This protein binds this small molecule.
Small molecule (SMILES): CC(C)=CCS[P](=O)(O)OP(=O)(O)O

Sequence of chain 1.A:
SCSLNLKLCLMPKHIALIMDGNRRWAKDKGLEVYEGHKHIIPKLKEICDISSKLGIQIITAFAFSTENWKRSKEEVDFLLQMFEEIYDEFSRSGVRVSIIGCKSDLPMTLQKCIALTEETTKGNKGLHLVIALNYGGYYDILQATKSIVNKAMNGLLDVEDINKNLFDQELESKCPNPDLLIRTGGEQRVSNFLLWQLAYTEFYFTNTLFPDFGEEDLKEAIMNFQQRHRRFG

Sequence of chain 1.B:
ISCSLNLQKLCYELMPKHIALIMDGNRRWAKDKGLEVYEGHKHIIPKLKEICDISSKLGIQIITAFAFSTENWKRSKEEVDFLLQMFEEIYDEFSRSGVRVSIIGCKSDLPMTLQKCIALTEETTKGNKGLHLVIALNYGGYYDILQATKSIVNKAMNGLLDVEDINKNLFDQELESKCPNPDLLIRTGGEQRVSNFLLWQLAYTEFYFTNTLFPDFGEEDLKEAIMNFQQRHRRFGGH

Binding-site contacts:
Ligand atom O6 contacts residue ARG48 of chain 1.A at 3.4 Å (salt-bridge).
Ligand atom O6 contacts residue ASN47 of chain 1.A at 3.7 Å.
Ligand atom P3 contacts residue MG1 of chain 1.E at 3.5 Å.
Ligand atom C11 contacts residue DST1 of chain 1.D at 3.5 Å.
Ligand atom C10 contacts residue MET44 of chain 1.A at 3.7 Å (hydrophobic).
Ligand atom O8 contacts residue HIS260 of chain 1.B at 3.7 Å.
Ligand atom O2 contacts residue ARG48 of chain 1.A at 3.1 Å (salt-bridge).
Ligand atom P3 contacts residue ARG96 of chain 1.A at 3.6 Å.
Ligand atom C14 contacts residue ILE65 of chain 1.A at 3.6 Å (hydrophobic).
Ligand atom O4 contacts residue ARG49 of chain 1.A at 3.1 Å (salt-bridge).
Ligand atom C10 contacts residue ASP45 of chain 1.A at 3.5 Å.
Ligand atom C12 contacts residue ALA88 of chain 1.A at 3.8 Å (hydrophobic).
Ligand atom O7 contacts residue ASP45 of chain 1.A at 3.3 Å (salt-bridge).
Ligand atom O4 contacts residue MG1 of chain 1.E at 2.0 Å.
Ligand atom O2 contacts residue MG1 of chain 1.E at 3.6 Å.
Ligand atom O6 contacts residue ARG49 of chain 1.A at 2.9 Å (salt-bridge).
Ligand atom C11 contacts residue MET44 of chain 1.A at 3.1 Å (hydrophobic).
Ligand atom O6 contacts residue GLY46 of chain 1.A at 3.3 Å.
Ligand atom O7 contacts residue MG1 of chain 1.E at 2.4 Å.
Ligand atom C13 contacts residue ARG96 of chain 1.A at 3.6 Å.
Ligand atom C14 contacts residue DST1 of chain 1.D at 3.6 Å.
Ligand atom O5 contacts residue ARG48 of chain 1.A at 3.4 Å.
Ligand atom O2 contacts residue ASN47 of chain 1.A at 3.4 Å (h-bond).
Ligand atom S9 contacts residue ASN47 of chain 1.A at 3.2 Å (h-bond).
Ligand atom O7 contacts residue DST1 of chain 1.D at 3.1 Å (h-bond).
Ligand atom P1 contacts residue ARG49 of chain 1.A at 3.7 Å.
Ligand atom C11 contacts residue ASN47 of chain 1.A at 3.7 Å.
Ligand atom O8 contacts residue HIS62 of chain 1.A at 3.1 Å (h-bond).
Ligand atom O8 contacts residue ARG96 of chain 1.A at 3.0 Å (salt-bridge).
Ligand atom C14 contacts residue ALA88 of chain 1.A at 3.0 Å (hydrophobic).
Ligand atom O4 contacts residue ARG256 of chain 1.B at 3.8 Å.
Ligand atom O5 contacts residue HIS260 of chain 1.B at 3.0 Å (h-bond).
Ligand atom S9 contacts residue MET44 of chain 1.A at 3.8 Å.
Ligand atom C12 contacts residue DST1 of chain 1.D at 3.5 Å.
Ligand atom P1 contacts residue MG1 of chain 1.E at 3.3 Å.
Ligand atom O7 contacts residue ARG96 of chain 1.A at 2.5 Å (salt-bridge).
Ligand atom S9 contacts residue ASP45 of chain 1.A at 3.4 Å (salt-bridge).
Ligand atom S9 contacts residue GLY46 of chain 1.A at 3.4 Å (h-bond).
Ligand atom P1 contacts residue ARG48 of chain 1.A at 3.8 Å.
Ligand atom O4 contacts residue ASP45 of chain 1.A at 2.8 Å (salt-bridge).